Sequence of chain 2.B:
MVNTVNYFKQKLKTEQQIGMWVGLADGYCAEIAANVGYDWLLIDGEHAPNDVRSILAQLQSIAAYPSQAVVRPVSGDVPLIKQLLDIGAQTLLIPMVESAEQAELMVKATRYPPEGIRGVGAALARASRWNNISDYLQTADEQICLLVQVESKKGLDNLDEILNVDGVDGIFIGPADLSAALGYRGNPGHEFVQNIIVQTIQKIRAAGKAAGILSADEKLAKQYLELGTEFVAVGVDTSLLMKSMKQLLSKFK

Sequence of chain 2.A:
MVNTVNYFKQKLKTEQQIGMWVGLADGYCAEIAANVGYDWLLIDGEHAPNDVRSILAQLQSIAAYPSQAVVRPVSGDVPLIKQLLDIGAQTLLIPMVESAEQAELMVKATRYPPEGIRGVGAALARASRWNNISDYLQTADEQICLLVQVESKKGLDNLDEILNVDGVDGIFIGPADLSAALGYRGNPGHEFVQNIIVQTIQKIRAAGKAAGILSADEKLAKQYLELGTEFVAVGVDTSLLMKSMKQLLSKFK

A small-molecule ligand and the protein it binds are described below.
Small molecule (SMILES): CC(=O)C(=O)O

Binding-site contacts:
Ligand atom OXT contacts residue GLU151 of chain 2.A at 3.3 Å (salt-bridge).
Ligand atom O3 contacts residue GLU151 of chain 2.A at 3.4 Å (salt-bridge).
Ligand atom OXT contacts residue VAL120 of chain 2.B at 4.3 Å.
Ligand atom C contacts residue GLU151 of chain 2.A at 4.0 Å.
Ligand atom O3 contacts residue GLY174 of chain 2.A at 4.0 Å.
Ligand atom CA contacts residue SSN1 of chain 2.G at 3.3 Å.
Ligand atom C contacts residue PRO175 of chain 2.A at 3.7 Å (hydrophobic).
Ligand atom CA contacts residue GLU151 of chain 2.A at 4.1 Å.
Ligand atom OXT contacts residue GLY174 of chain 2.A at 3.4 Å.
Ligand atom CA contacts residue ARG72 of chain 2.A at 3.8 Å.
Ligand atom O3 contacts residue PHE172 of chain 2.A at 4.2 Å.
Ligand atom O3 contacts residue GLN149 of chain 2.A at 3.0 Å (h-bond).
Ligand atom C contacts residue MN1 of chain 2.E at 3.0 Å.
Ligand atom CB contacts residue SSN1 of chain 2.G at 3.1 Å.
Ligand atom CA contacts residue MN1 of chain 2.E at 3.0 Å.
Ligand atom O3 contacts residue SSN1 of chain 2.G at 3.6 Å (h-bond).
Ligand atom CA contacts residue PHE172 of chain 2.A at 4.1 Å (hydrophobic).
Ligand atom CA contacts residue GLY174 of chain 2.A at 3.6 Å.
Ligand atom O3 contacts residue ARG72 of chain 2.A at 2.8 Å (salt-bridge).
Ligand atom O contacts residue GLY174 of chain 2.A at 3.2 Å.
Ligand atom O3 contacts residue ASP177 of chain 2.A at 4.3 Å.
Ligand atom CA contacts residue GLN149 of chain 2.A at 3.9 Å.
Ligand atom CB contacts residue GLY174 of chain 2.A at 4.2 Å.
Ligand atom CB contacts residue LEU214 of chain 2.A at 3.6 Å (hydrophobic).
Ligand atom O contacts residue MN1 of chain 2.E at 4.2 Å.
Ligand atom O3 contacts residue MN1 of chain 2.E at 2.2 Å.
Ligand atom CB contacts residue PHE172 of chain 2.A at 3.5 Å (hydrophobic).
Ligand atom C contacts residue GLY174 of chain 2.A at 3.2 Å.
Ligand atom C contacts residue SSN1 of chain 2.G at 4.0 Å.
Ligand atom OXT contacts residue PRO175 of chain 2.A at 4.1 Å.
Ligand atom CB contacts residue ARG72 of chain 2.A at 4.1 Å.
Ligand atom CB contacts residue TRP21 of chain 2.A at 4.1 Å (hydrophobic).
Ligand atom C contacts residue ALA176 of chain 2.A at 3.6 Å (hydrophobic).
Ligand atom OXT contacts residue ASP177 of chain 2.A at 2.9 Å (salt-bridge).
Ligand atom C contacts residue ASP177 of chain 2.A at 3.9 Å.
Ligand atom OXT contacts residue ALA176 of chain 2.A at 3.5 Å (h-bond).
Ligand atom O contacts residue PRO175 of chain 2.A at 3.1 Å (h-bond).
Ligand atom O contacts residue ALA176 of chain 2.A at 2.8 Å (h-bond).
Ligand atom OXT contacts residue MN1 of chain 2.E at 2.3 Å.
Ligand atom O contacts residue ASP177 of chain 2.A at 4.1 Å.